This small molecule binds to this protein.
Small molecule (SMILES): Nc1nc(NC2CCCCC2)c2c(-c3ccc(F)cc3)c[nH]c2n1

Sequence of chain 1.C:
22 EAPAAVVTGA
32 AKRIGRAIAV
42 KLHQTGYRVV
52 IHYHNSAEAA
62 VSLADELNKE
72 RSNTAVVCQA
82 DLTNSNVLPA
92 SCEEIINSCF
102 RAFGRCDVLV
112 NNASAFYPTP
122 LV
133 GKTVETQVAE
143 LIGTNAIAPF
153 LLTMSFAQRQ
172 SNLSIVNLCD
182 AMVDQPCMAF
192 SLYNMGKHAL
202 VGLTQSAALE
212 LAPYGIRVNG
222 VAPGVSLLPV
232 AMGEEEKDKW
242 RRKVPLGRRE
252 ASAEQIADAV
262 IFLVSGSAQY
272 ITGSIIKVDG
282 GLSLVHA

Binding-site contacts:
Ligand atom NAP contacts residue NAP1 of chain 1.J at 3.4 Å.
Ligand atom NAA contacts residue NAP1 of chain 1.J at 2.9 Å (h-bond).
Ligand atom CAC contacts residue VAL226 of chain 1.C at 3.6 Å (hydrophobic).
Ligand atom C2 contacts residue NAP1 of chain 1.J at 3.2 Å.
Ligand atom C4 contacts residue NAP1 of chain 1.J at 3.7 Å.
Ligand atom CAL contacts residue PHE117 of chain 1.C at 3.8 Å (hydrophobic).
Ligand atom CAE contacts residue NAP1 of chain 1.J at 3.5 Å.
Ligand atom CAL contacts residue NAP1 of chain 1.J at 3.3 Å.
Ligand atom CAT contacts residue NAP1 of chain 1.J at 3.8 Å.
Ligand atom C4 contacts residue PHE117 of chain 1.C at 3.3 Å (hydrophobic).
Ligand atom FAB contacts residue MET233 of chain 1.C at 3.5 Å.
Ligand atom CAJ contacts residue NAP1 of chain 1.J at 3.4 Å.
Ligand atom CAX contacts residue ARG34 of chain 1.C at 3.9 Å.
Ligand atom NAO contacts residue NAP1 of chain 1.J at 3.7 Å.
Ligand atom CAX contacts residue NAP1 of chain 1.J at 3.2 Å.
Ligand atom FAB contacts residue TRP241 of chain 1.C at 3.5 Å.
Ligand atom CAK contacts residue ARG34 of chain 1.C at 3.5 Å.
Ligand atom C5 contacts residue PHE117 of chain 1.C at 3.7 Å (hydrophobic).
Ligand atom NAP contacts residue TYR194 of chain 1.C at 2.7 Å (h-bond).
Ligand atom C4 contacts residue TYR194 of chain 1.C at 3.4 Å (hydrophobic).
Ligand atom N3 contacts residue TYR194 of chain 1.C at 3.5 Å (h-bond).
Ligand atom CAS contacts residue PHE117 of chain 1.C at 3.8 Å (hydrophobic).
Ligand atom C6 contacts residue NAP1 of chain 1.J at 3.7 Å.
Ligand atom NAP contacts residue ASP181 of chain 1.C at 3.6 Å.
Ligand atom N3 contacts residue PHE117 of chain 1.C at 3.6 Å.
Ligand atom N1 contacts residue PHE117 of chain 1.C at 3.7 Å.
Ligand atom NAA contacts residue SER115 of chain 1.C at 2.8 Å (h-bond).
Ligand atom C2 contacts residue SER115 of chain 1.C at 3.8 Å.
Ligand atom C6 contacts residue PHE117 of chain 1.C at 3.8 Å (hydrophobic).
Ligand atom N3 contacts residue NAP1 of chain 1.J at 2.8 Å (h-bond).
Ligand atom CAG contacts residue PHE117 of chain 1.C at 3.5 Å (hydrophobic).
Ligand atom NAP contacts residue PHE117 of chain 1.C at 3.5 Å.
Ligand atom CAF contacts residue PHE117 of chain 1.C at 3.6 Å (hydrophobic).
Ligand atom FAB contacts residue LEU229 of chain 1.C at 3.3 Å.
Ligand atom NAA contacts residue PHE117 of chain 1.C at 3.7 Å.
Ligand atom N1 contacts residue NAP1 of chain 1.J at 2.7 Å (h-bond).
Ligand atom CAG contacts residue NAP1 of chain 1.J at 3.3 Å.
Ligand atom CAI contacts residue ARG34 of chain 1.C at 3.7 Å.
Ligand atom C2 contacts residue PHE117 of chain 1.C at 3.5 Å (hydrophobic).
Ligand atom CAT contacts residue PHE117 of chain 1.C at 3.6 Å (hydrophobic).